Binding-site contacts:
Ligand atom O9 contacts residue ALA146 of chain 55.A at 3.3 Å.
Ligand atom N5 contacts residue TYR250 of chain 54.A at 3.8 Å.
Ligand atom O10 contacts residue TYR250 of chain 54.A at 2.2 Å (h-bond).
Ligand atom C9 contacts residue ALA146 of chain 55.A at 4.4 Å (hydrophobic).
Ligand atom C11 contacts residue TYR145 of chain 55.A at 3.7 Å (hydrophobic).
Ligand atom C4 contacts residue PRO252 of chain 54.A at 4.3 Å (hydrophobic).
Ligand atom C8 contacts residue ALA146 of chain 55.A at 4.4 Å (hydrophobic).
Ligand atom O4 contacts residue PRO252 of chain 54.A at 4.0 Å.
Ligand atom C1 contacts residue ALA146 of chain 55.A at 4.0 Å (hydrophobic).
Ligand atom C4 contacts residue TYR145 of chain 55.A at 3.6 Å (hydrophobic).
Ligand atom C10 contacts residue TYR250 of chain 54.A at 2.8 Å (hydrophobic).
Ligand atom O1B contacts residue ALA146 of chain 55.A at 4.3 Å.
Ligand atom O4 contacts residue TYR250 of chain 54.A at 3.0 Å.
Ligand atom C1 contacts residue SER147 of chain 55.A at 3.6 Å.
Ligand atom C5 contacts residue TYR250 of chain 54.A at 4.3 Å (hydrophobic).
Ligand atom O1A contacts residue ALA146 of chain 55.A at 3.2 Å.
Ligand atom C4 contacts residue TYR250 of chain 54.A at 4.2 Å (hydrophobic).
Ligand atom O10 contacts residue ASN96 of chain 54.A at 4.2 Å.
Ligand atom C7 contacts residue TYR145 of chain 55.A at 3.9 Å (hydrophobic).
Ligand atom O8 contacts residue TYR145 of chain 55.A at 4.2 Å.
Ligand atom C6 contacts residue ALA146 of chain 55.A at 4.3 Å (hydrophobic).
Ligand atom C6 contacts residue TYR145 of chain 55.A at 3.4 Å (hydrophobic).
Ligand atom C1 contacts residue PRO252 of chain 54.A at 4.1 Å (hydrophobic).
Ligand atom O1B contacts residue PRO252 of chain 54.A at 3.4 Å.
Ligand atom C3 contacts residue PRO252 of chain 54.A at 4.4 Å (hydrophobic).
Ligand atom O4 contacts residue TYR145 of chain 55.A at 4.2 Å.
Ligand atom C11 contacts residue ARG143 of chain 55.A at 3.9 Å.
Ligand atom C11 contacts residue TYR250 of chain 54.A at 3.0 Å (hydrophobic).
Ligand atom C10 contacts residue TYR145 of chain 55.A at 3.6 Å (hydrophobic).
Ligand atom O1B contacts residue SER147 of chain 55.A at 2.7 Å (h-bond).
Ligand atom C5 contacts residue TYR145 of chain 55.A at 3.3 Å (hydrophobic).
Ligand atom O4 contacts residue ASN251 of chain 54.A at 4.3 Å.
Ligand atom C8 contacts residue TYR145 of chain 55.A at 4.2 Å (hydrophobic).
Ligand atom N5 contacts residue TYR145 of chain 55.A at 2.6 Å (h-bond).
Ligand atom O1A contacts residue SER147 of chain 55.A at 3.1 Å (h-bond).

Sequence of chain 54.A:
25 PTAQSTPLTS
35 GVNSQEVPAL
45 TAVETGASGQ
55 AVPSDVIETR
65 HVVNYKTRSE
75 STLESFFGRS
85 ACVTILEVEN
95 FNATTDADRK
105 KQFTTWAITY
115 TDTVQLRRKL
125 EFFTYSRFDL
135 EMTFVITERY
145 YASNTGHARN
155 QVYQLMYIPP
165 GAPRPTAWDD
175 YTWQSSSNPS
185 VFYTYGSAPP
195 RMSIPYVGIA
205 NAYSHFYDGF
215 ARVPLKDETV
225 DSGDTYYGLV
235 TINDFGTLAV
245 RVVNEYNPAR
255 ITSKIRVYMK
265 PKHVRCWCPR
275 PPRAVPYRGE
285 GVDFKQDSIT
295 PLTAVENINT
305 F

The small molecule below binds the protein below.
Small molecule (SMILES): CC(=O)N[C@H]1[C@H]([C@H](O)[C@H](O)CO)O[C@@](O)(C(=O)O)C[C@@H]1O

Sequence of chain 55.A:
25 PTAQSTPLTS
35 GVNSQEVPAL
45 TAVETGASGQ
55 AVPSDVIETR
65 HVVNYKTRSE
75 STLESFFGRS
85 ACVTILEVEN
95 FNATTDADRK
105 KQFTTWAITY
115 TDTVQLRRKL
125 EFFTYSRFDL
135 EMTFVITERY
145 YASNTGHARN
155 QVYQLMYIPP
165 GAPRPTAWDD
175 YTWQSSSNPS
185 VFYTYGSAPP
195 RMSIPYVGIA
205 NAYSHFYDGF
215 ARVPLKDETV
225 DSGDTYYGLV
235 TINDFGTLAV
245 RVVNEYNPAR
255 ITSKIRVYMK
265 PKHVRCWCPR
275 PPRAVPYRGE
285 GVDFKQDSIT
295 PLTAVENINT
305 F